Sequence of chain 1.D:
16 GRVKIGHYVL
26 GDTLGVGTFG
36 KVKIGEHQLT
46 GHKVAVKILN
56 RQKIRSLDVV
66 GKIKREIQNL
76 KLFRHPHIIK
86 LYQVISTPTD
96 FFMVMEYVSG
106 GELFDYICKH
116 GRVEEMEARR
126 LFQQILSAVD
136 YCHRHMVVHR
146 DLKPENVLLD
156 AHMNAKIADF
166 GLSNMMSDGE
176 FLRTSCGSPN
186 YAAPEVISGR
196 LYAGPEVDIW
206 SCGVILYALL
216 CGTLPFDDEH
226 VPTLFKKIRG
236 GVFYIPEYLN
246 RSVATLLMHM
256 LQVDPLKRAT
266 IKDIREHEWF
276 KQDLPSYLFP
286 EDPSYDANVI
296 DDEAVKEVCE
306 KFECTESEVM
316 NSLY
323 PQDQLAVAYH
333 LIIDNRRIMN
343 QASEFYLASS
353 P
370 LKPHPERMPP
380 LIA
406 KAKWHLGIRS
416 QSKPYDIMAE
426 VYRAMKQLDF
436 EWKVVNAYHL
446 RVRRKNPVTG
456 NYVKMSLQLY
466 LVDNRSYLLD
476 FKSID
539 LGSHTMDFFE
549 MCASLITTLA

A small-molecule ligand and the protein it binds are described below.
Small molecule (SMILES): CN[C@@H]1C[C@H]2O[C@@](C)([C@@H]1OC)n1c3ccccc3c3c4c(c5c6ccccc6n2c5c31)C(=O)NC4

Binding-site contacts:
Ligand atom O4 contacts residue GLY30 of chain 1.D at 3.5 Å.
Ligand atom C26 contacts residue GLY32 of chain 1.D at 3.5 Å.
Ligand atom O4 contacts residue LEU29 of chain 1.D at 3.9 Å.
Ligand atom O6 contacts residue LEU153 of chain 1.D at 3.5 Å.
Ligand atom C16 contacts residue VAL37 of chain 1.D at 3.7 Å (hydrophobic).
Ligand atom C20 contacts residue LEU29 of chain 1.D at 3.8 Å (hydrophobic).
Ligand atom C28 contacts residue GLU150 of chain 1.D at 3.4 Å.
Ligand atom C9 contacts residue GLU101 of chain 1.D at 3.8 Å.
Ligand atom C9 contacts residue ALA50 of chain 1.D at 3.6 Å (hydrophobic).
Ligand atom C4 contacts residue VAL103 of chain 1.D at 3.3 Å (hydrophobic).
Ligand atom C12 contacts residue VAL37 of chain 1.D at 3.8 Å (hydrophobic).
Ligand atom O6 contacts residue GLU150 of chain 1.D at 3.8 Å.
Ligand atom C7 contacts residue LEU153 of chain 1.D at 3.3 Å (hydrophobic).
Ligand atom C15 contacts residue ASP164 of chain 1.D at 3.5 Å.
Ligand atom C26 contacts residue GLY30 of chain 1.D at 3.7 Å.
Ligand atom C24 contacts residue GLU107 of chain 1.D at 3.4 Å.
Ligand atom N3 contacts residue LEU29 of chain 1.D at 3.9 Å.
Ligand atom N4 contacts residue GLU150 of chain 1.D at 2.8 Å (salt-bridge).
Ligand atom C8 contacts residue LEU153 of chain 1.D at 3.8 Å (hydrophobic).
Ligand atom C27 contacts residue ALA163 of chain 1.D at 3.8 Å (hydrophobic).
Ligand atom O5 contacts residue VAL103 of chain 1.D at 2.9 Å (h-bond).
Ligand atom C25 contacts residue LEU29 of chain 1.D at 3.6 Å (hydrophobic).
Ligand atom C3 contacts residue VAL103 of chain 1.D at 3.5 Å (hydrophobic).
Ligand atom N4 contacts residue GLU107 of chain 1.D at 2.7 Å (salt-bridge).
Ligand atom C8 contacts residue GLU101 of chain 1.D at 3.8 Å.
Ligand atom C17 contacts residue VAL37 of chain 1.D at 3.5 Å (hydrophobic).
Ligand atom C6 contacts residue LEU153 of chain 1.D at 3.5 Å (hydrophobic).
Ligand atom C10 contacts residue LEU153 of chain 1.D at 3.5 Å (hydrophobic).
Ligand atom C8 contacts residue ALA50 of chain 1.D at 3.5 Å (hydrophobic).
Ligand atom C26 contacts residue VAL31 of chain 1.D at 3.5 Å (hydrophobic).
Ligand atom N1 contacts residue ALA50 of chain 1.D at 3.3 Å.
Ligand atom C28 contacts residue GLU107 of chain 1.D at 3.5 Å.
Ligand atom C28 contacts residue ASN151 of chain 1.D at 3.8 Å.
Ligand atom C9 contacts residue ILE84 of chain 1.D at 3.8 Å (hydrophobic).
Ligand atom N1 contacts residue GLU101 of chain 1.D at 2.8 Å (salt-bridge).
Ligand atom C16 contacts residue ASP164 of chain 1.D at 3.7 Å.
Ligand atom O5 contacts residue TYR102 of chain 1.D at 3.4 Å.
Ligand atom N2 contacts residue VAL37 of chain 1.D at 3.8 Å.
Ligand atom C11 contacts residue LEU153 of chain 1.D at 3.9 Å (hydrophobic).
Ligand atom C23 contacts residue GLU107 of chain 1.D at 3.5 Å.